Binding-site contacts:
Ligand atom C2 contacts residue ASN1100 of chain 1.B at 2.5 Å.
Ligand atom O5 contacts residue ASN1100 of chain 1.B at 2.3 Å (h-bond).
Ligand atom O4 contacts residue HIS1103 of chain 1.B at 4.2 Å.
Ligand atom O6 contacts residue PHE1105 of chain 1.B at 4.1 Å.
Ligand atom C4 contacts residue HIS1103 of chain 1.B at 4.2 Å.
Ligand atom C3 contacts residue ASN1100 of chain 1.B at 3.8 Å.
Ligand atom C4 contacts residue ASN1100 of chain 1.B at 4.1 Å.
Ligand atom C8 contacts residue ASN1100 of chain 1.B at 3.8 Å.
Ligand atom O7 contacts residue ASN1100 of chain 1.B at 3.4 Å (h-bond).
Ligand atom C7 contacts residue HIS1103 of chain 1.B at 4.3 Å.
Ligand atom C5 contacts residue ASN1100 of chain 1.B at 3.6 Å.
Ligand atom O7 contacts residue HIS1103 of chain 1.B at 3.7 Å.
Ligand atom C8 contacts residue THR1102 of chain 1.B at 4.3 Å.
Ligand atom N2 contacts residue ASN1100 of chain 1.B at 3.0 Å (h-bond).
Ligand atom C6 contacts residue HIS1103 of chain 1.B at 4.2 Å.
Ligand atom C6 contacts residue PHE1105 of chain 1.B at 3.7 Å (hydrophobic).
Ligand atom C7 contacts residue ASN1100 of chain 1.B at 3.4 Å.
Ligand atom C3 contacts residue HIS1103 of chain 1.B at 4.2 Å.
Ligand atom C5 contacts residue PHE1105 of chain 1.B at 4.2 Å (hydrophobic).
Ligand atom N2 contacts residue THR1102 of chain 1.B at 3.5 Å (h-bond).
Ligand atom C2 contacts residue THR1102 of chain 1.B at 4.2 Å.
Ligand atom O5 contacts residue HIS1103 of chain 1.B at 4.3 Å.
Ligand atom C8 contacts residue HIS1103 of chain 1.B at 4.3 Å.
Ligand atom C1 contacts residue HIS1103 of chain 1.B at 4.3 Å.
Ligand atom C3 contacts residue THR1102 of chain 1.B at 4.0 Å.
Ligand atom O5 contacts residue PHE1105 of chain 1.B at 3.9 Å.
Ligand atom C7 contacts residue THR1102 of chain 1.B at 4.4 Å.
Ligand atom C1 contacts residue THR1102 of chain 1.B at 4.2 Å.
Ligand atom C1 contacts residue ASN1100 of chain 1.B at 1.4 Å.
Ligand atom C5 contacts residue HIS1103 of chain 1.B at 3.5 Å.

Sequence of chain 1.B:
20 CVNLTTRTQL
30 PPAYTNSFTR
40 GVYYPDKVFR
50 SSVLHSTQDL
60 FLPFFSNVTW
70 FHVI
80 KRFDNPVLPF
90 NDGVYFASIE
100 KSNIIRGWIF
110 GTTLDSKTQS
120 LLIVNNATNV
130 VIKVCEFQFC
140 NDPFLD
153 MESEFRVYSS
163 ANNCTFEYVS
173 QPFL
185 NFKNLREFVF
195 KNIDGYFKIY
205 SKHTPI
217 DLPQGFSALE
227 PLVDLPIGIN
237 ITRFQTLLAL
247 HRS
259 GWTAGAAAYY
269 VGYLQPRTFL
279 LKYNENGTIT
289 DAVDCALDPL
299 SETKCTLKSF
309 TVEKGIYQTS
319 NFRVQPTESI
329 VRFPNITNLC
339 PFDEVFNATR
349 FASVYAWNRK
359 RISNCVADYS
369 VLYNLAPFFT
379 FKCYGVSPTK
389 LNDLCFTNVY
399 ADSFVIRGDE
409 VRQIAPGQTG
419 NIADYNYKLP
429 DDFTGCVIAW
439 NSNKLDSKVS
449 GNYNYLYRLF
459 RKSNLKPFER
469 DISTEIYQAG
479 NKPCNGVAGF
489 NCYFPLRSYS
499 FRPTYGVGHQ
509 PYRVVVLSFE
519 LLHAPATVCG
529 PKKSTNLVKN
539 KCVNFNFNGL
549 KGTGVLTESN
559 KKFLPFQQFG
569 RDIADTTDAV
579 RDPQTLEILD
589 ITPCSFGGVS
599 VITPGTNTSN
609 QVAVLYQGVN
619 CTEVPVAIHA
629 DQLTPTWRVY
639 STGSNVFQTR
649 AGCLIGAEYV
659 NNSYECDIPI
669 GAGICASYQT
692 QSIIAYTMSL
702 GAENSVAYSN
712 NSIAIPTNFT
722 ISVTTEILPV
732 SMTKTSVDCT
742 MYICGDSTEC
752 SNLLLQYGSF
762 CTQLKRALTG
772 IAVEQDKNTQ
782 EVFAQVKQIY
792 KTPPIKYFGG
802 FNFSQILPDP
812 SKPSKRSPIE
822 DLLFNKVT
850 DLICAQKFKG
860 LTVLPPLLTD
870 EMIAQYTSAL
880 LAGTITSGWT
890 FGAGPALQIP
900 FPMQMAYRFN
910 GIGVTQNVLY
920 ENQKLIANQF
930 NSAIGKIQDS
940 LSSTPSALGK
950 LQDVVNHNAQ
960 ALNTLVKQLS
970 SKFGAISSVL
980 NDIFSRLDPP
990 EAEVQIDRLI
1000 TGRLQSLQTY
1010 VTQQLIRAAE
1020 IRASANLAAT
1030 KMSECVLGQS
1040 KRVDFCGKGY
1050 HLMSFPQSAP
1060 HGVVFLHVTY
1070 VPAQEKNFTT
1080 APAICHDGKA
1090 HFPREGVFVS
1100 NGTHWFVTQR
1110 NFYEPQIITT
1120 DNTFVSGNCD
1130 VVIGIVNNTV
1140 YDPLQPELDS

This small molecule binds to this protein.
Small molecule (SMILES): CC(=O)N[C@H]1[C@H](O[C@H]2[C@H](O)[C@@H](NC(C)=O)CO[C@@H]2CO)O[C@H](CO)[C@@H](O)[C@@H]1O